A small-molecule ligand and the protein it binds are described below.
Small molecule (SMILES): CC(=O)N[C@@H]1[C@@H](O)[C@H](O)[C@@H](CO)O[C@H]1O

Sequence of chain 1.E:
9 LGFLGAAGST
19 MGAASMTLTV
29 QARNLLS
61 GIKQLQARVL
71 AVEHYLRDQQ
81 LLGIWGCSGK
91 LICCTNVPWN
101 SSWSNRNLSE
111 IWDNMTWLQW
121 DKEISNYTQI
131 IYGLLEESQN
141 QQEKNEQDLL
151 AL

Binding-site contacts:
Ligand atom C8 contacts residue TYR127 of chain 1.E at 3.8 Å (hydrophobic).
Ligand atom N2 contacts residue ASN126 of chain 1.E at 2.8 Å (h-bond).
Ligand atom C1 contacts residue ASN126 of chain 1.E at 1.5 Å.
Ligand atom C3 contacts residue ASN126 of chain 1.E at 3.9 Å.
Ligand atom C7 contacts residue TYR127 of chain 1.E at 4.0 Å (hydrophobic).
Ligand atom O7 contacts residue TYR127 of chain 1.E at 3.3 Å (h-bond).
Ligand atom O7 contacts residue ASN126 of chain 1.E at 3.4 Å.
Ligand atom C5 contacts residue ASN126 of chain 1.E at 3.9 Å.
Ligand atom C8 contacts residue GLU123 of chain 1.E at 3.4 Å.
Ligand atom C2 contacts residue ASN126 of chain 1.E at 2.5 Å.
Ligand atom C8 contacts residue ASN126 of chain 1.E at 4.4 Å.
Ligand atom O5 contacts residue ASN126 of chain 1.E at 2.5 Å (h-bond).
Ligand atom C4 contacts residue ASN126 of chain 1.E at 4.4 Å.
Ligand atom C7 contacts residue ASN126 of chain 1.E at 3.4 Å.